Binding-site contacts:
Ligand atom C1 contacts residue ILE81 of chain 1.A at 3.7 Å (hydrophobic).
Ligand atom O8 contacts residue ILE163 of chain 1.A at 3.6 Å.
Ligand atom C35 contacts residue SER89 of chain 1.A at 3.5 Å.
Ligand atom C7 contacts residue MET164 of chain 1.A at 3.7 Å (hydrophobic).
Ligand atom C33 contacts residue CYS85 of chain 1.A at 3.6 Å (hydrophobic).
Ligand atom O37 contacts residue TYR273 of chain 1.A at 2.7 Å (h-bond).
Ligand atom C21 contacts residue VAL141 of chain 1.A at 3.8 Å (hydrophobic).
Ligand atom C31 contacts residue ILE148 of chain 1.A at 3.7 Å (hydrophobic).
Ligand atom O19 contacts residue CYS85 of chain 1.A at 3.6 Å.
Ligand atom C4 contacts residue ILE163 of chain 1.A at 3.7 Å (hydrophobic).
Ligand atom C30 contacts residue LEU56 of chain 1.A at 3.7 Å (hydrophobic).
Ligand atom C21 contacts residue CYS85 of chain 1.A at 3.3 Å (hydrophobic).
Ligand atom C34 contacts residue SER89 of chain 1.A at 3.6 Å.
Ligand atom C6 contacts residue MET164 of chain 1.A at 3.5 Å (hydrophobic).
Ligand atom C35 contacts residue TYR123 of chain 1.A at 3.3 Å (hydrophobic).
Ligand atom C20 contacts residue MET139 of chain 1.A at 3.8 Å (hydrophobic).
Ligand atom C33 contacts residue MET139 of chain 1.A at 3.7 Å (hydrophobic).
Ligand atom C18 contacts residue CYS85 of chain 1.A at 3.7 Å (hydrophobic).
Ligand atom C22 contacts residue CYS85 of chain 1.A at 3.2 Å (hydrophobic).
Ligand atom C27 contacts residue VAL141 of chain 1.A at 3.7 Å (hydrophobic).
Ligand atom O10 contacts residue CYS85 of chain 1.A at 3.6 Å.
Ligand atom O23 contacts residue VAL141 of chain 1.A at 3.7 Å.
Ligand atom C4 contacts residue PHE82 of chain 1.A at 3.5 Å (hydrophobic).
Ligand atom O36 contacts residue SER89 of chain 1.A at 2.7 Å (h-bond).
Ligand atom C24 contacts residue VAL141 of chain 1.A at 3.3 Å (hydrophobic).
Ligand atom O23 contacts residue CYS85 of chain 1.A at 3.7 Å.
Ligand atom C26 contacts residue VAL141 of chain 1.A at 3.7 Å (hydrophobic).
Ligand atom C5 contacts residue ILE163 of chain 1.A at 3.5 Å (hydrophobic).
Ligand atom C6 contacts residue CYS85 of chain 1.A at 3.5 Å (hydrophobic).
Ligand atom C12 contacts residue HIS249 of chain 1.A at 3.7 Å.
Ligand atom O19 contacts residue MET139 of chain 1.A at 3.7 Å.
Ligand atom C35 contacts residue TYR273 of chain 1.A at 3.8 Å (hydrophobic).
Ligand atom O36 contacts residue TYR123 of chain 1.A at 2.5 Å (h-bond).
Ligand atom O37 contacts residue TYR123 of chain 1.A at 3.4 Å (h-bond).
Ligand atom CL32 contacts residue ALA59 of chain 1.A at 3.8 Å.
Ligand atom O37 contacts residue HIS249 of chain 1.A at 2.7 Å (h-bond).
Ligand atom N25 contacts residue VAL141 of chain 1.A at 3.4 Å.
Ligand atom O10 contacts residue PHE82 of chain 1.A at 3.3 Å.
Ligand atom O36 contacts residue LEU269 of chain 1.A at 3.6 Å.
Ligand atom C9 contacts residue CYS85 of chain 1.A at 3.6 Å (hydrophobic).

Sequence of chain 1.A:
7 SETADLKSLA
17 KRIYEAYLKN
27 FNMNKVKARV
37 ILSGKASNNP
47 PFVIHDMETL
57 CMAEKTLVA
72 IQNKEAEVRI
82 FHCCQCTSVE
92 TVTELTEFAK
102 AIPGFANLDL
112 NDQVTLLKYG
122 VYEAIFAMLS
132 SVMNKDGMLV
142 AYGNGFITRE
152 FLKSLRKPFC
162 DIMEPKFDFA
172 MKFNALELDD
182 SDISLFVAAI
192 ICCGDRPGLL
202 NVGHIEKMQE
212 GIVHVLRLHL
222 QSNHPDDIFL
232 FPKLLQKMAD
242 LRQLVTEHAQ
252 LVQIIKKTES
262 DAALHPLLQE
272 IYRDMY

This small molecule binds to this protein.
Small molecule (SMILES): Cc1ccc(OC(=O)N(CC(=O)O)Cc2cccc(OCc3nc(-c4ccc(Cl)cc4)oc3C)c2)cc1